Binding-site contacts:
Ligand atom O6 contacts residue MET151 of chain 2.A at 4.0 Å.
Ligand atom C7 contacts residue ASN154 of chain 2.A at 3.3 Å.
Ligand atom C2 contacts residue ASN154 of chain 2.A at 2.5 Å.
Ligand atom C8 contacts residue ASN154 of chain 2.A at 2.8 Å.
Ligand atom C5 contacts residue ASN154 of chain 2.A at 3.7 Å.
Ligand atom C3 contacts residue ASN154 of chain 2.A at 3.8 Å.
Ligand atom O5 contacts residue ASN154 of chain 2.A at 2.3 Å (h-bond).
Ligand atom C1 contacts residue ASN154 of chain 2.A at 1.4 Å.
Ligand atom C6 contacts residue MET151 of chain 2.A at 4.0 Å (hydrophobic).
Ligand atom C2 contacts residue THR156 of chain 2.A at 4.2 Å.
Ligand atom O5 contacts residue THR156 of chain 2.A at 3.9 Å.
Ligand atom O5 contacts residue MET151 of chain 2.A at 3.9 Å.
Ligand atom C5 contacts residue THR156 of chain 2.A at 4.1 Å.
Ligand atom N2 contacts residue ASN154 of chain 2.A at 2.9 Å (h-bond).
Ligand atom N2 contacts residue THR156 of chain 2.A at 4.3 Å.
Ligand atom O7 contacts residue ASN154 of chain 2.A at 4.3 Å.
Ligand atom C4 contacts residue ASN154 of chain 2.A at 4.3 Å.
Ligand atom C3 contacts residue THR156 of chain 2.A at 4.5 Å.
Ligand atom C1 contacts residue THR156 of chain 2.A at 3.2 Å.

A small-molecule ligand and the protein it binds are described below.
Small molecule (SMILES): CC(=O)N[C@@H]1[C@@H](O)[C@H](O)[C@@H](CO)O[C@H]1O

Sequence of chain 2.A:
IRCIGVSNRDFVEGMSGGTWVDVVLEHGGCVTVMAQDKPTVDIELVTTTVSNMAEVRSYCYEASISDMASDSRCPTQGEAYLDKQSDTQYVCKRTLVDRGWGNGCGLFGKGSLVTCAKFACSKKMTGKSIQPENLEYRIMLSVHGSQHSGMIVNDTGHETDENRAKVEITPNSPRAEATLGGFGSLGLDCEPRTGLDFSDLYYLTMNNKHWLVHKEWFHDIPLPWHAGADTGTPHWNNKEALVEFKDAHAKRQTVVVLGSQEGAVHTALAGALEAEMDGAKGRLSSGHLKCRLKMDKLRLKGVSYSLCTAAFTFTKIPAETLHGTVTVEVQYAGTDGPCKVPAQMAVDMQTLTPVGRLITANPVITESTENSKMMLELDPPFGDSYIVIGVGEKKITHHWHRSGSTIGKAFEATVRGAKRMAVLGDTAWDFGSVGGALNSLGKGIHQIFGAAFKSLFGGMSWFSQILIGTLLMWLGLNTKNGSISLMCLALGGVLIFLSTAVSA